The small molecule below binds the protein below.
Small molecule (SMILES): OC1C(O)C(O)C(O)C(O)C1O

Sequence of chain 1.A:
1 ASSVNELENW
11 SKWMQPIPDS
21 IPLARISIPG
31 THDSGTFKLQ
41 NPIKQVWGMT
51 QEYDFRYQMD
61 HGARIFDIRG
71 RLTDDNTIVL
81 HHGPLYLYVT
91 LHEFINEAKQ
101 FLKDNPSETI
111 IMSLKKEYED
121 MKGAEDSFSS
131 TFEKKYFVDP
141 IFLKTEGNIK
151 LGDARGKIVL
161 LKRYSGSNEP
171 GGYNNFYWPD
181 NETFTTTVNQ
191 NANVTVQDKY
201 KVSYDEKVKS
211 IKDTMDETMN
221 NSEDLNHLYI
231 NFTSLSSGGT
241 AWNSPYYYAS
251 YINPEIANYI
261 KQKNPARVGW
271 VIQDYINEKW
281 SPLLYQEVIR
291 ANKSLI

Binding-site contacts:
Ligand atom C3 contacts residue HIS32 of chain 1.A at 4.4 Å.
Ligand atom O6 contacts residue LYS115 of chain 1.A at 3.9 Å.
Ligand atom O3 contacts residue TYR200 of chain 1.A at 4.5 Å.
Ligand atom O3 contacts residue ASP198 of chain 1.A at 2.6 Å (salt-bridge).
Ligand atom C5 contacts residue TYR200 of chain 1.A at 4.4 Å (hydrophobic).
Ligand atom C5 contacts residue ARG163 of chain 1.A at 3.7 Å.
Ligand atom O4 contacts residue ARG69 of chain 1.A at 3.7 Å.
Ligand atom O3 contacts residue HIS32 of chain 1.A at 3.8 Å.
Ligand atom C5 contacts residue LYS115 of chain 1.A at 4.4 Å.
Ligand atom C2 contacts residue ARG69 of chain 1.A at 4.2 Å.
Ligand atom O4 contacts residue ASP198 of chain 1.A at 2.7 Å (salt-bridge).
Ligand atom O2 contacts residue ARG69 of chain 1.A at 3.3 Å (salt-bridge).
Ligand atom O6 contacts residue TYR200 of chain 1.A at 4.2 Å.
Ligand atom O5 contacts residue ARG69 of chain 1.A at 4.5 Å.
Ligand atom O4 contacts residue ARG163 of chain 1.A at 2.8 Å (salt-bridge).
Ligand atom C3 contacts residue ARG69 of chain 1.A at 4.1 Å.
Ligand atom O2 contacts residue HIS32 of chain 1.A at 2.9 Å (h-bond).
Ligand atom O3 contacts residue ARG69 of chain 1.A at 4.1 Å.
Ligand atom O5 contacts residue ARG163 of chain 1.A at 2.7 Å (salt-bridge).
Ligand atom C4 contacts residue ASP198 of chain 1.A at 3.5 Å.
Ligand atom C4 contacts residue ARG69 of chain 1.A at 3.3 Å.
Ligand atom C2 contacts residue HIS32 of chain 1.A at 3.9 Å.
Ligand atom C3 contacts residue ASP198 of chain 1.A at 3.2 Å.
Ligand atom C3 contacts residue TYR200 of chain 1.A at 3.8 Å (hydrophobic).
Ligand atom C4 contacts residue ARG163 of chain 1.A at 3.7 Å.
Ligand atom O2 contacts residue ASP33 of chain 1.A at 4.1 Å.
Ligand atom O4 contacts residue TRP178 of chain 1.A at 3.9 Å.
Ligand atom C6 contacts residue TYR200 of chain 1.A at 4.4 Å (hydrophobic).
Ligand atom C6 contacts residue LYS115 of chain 1.A at 4.2 Å.
Ligand atom C1 contacts residue TYR200 of chain 1.A at 3.7 Å (hydrophobic).
Ligand atom C5 contacts residue ARG69 of chain 1.A at 4.3 Å.
Ligand atom C6 contacts residue ARG69 of chain 1.A at 4.1 Å.
Ligand atom C5 contacts residue ASP198 of chain 1.A at 3.9 Å.
Ligand atom O5 contacts residue LYS115 of chain 1.A at 3.4 Å (salt-bridge).
Ligand atom O3 contacts residue PHE232 of chain 1.A at 4.2 Å.
Ligand atom O1 contacts residue TYR200 of chain 1.A at 4.0 Å.
Ligand atom O6 contacts residue ASP180 of chain 1.A at 4.5 Å.
Ligand atom O5 contacts residue ASP198 of chain 1.A at 4.4 Å.
Ligand atom C2 contacts residue TYR200 of chain 1.A at 3.7 Å (hydrophobic).